The protein below binds the small molecule below.
Small molecule (SMILES): CC(=O)N[C@@H]1[C@@H](O)[C@H](O)[C@@H](CO)O[C@H]1O

Binding-site contacts:
Ligand atom O5 contacts residue ASN228 of chain 1.D at 2.4 Å (h-bond).
Ligand atom O7 contacts residue ASN228 of chain 1.D at 3.9 Å.
Ligand atom O7 contacts residue ARG203 of chain 1.D at 3.4 Å (salt-bridge).
Ligand atom C4 contacts residue ASN228 of chain 1.D at 4.2 Å.
Ligand atom C7 contacts residue GLN205 of chain 1.D at 3.8 Å.
Ligand atom C2 contacts residue GLN205 of chain 1.D at 3.3 Å.
Ligand atom C8 contacts residue ASN228 of chain 1.D at 3.8 Å.
Ligand atom N2 contacts residue ASN228 of chain 1.D at 2.9 Å (h-bond).
Ligand atom N2 contacts residue GLN205 of chain 1.D at 3.9 Å.
Ligand atom C5 contacts residue ASN228 of chain 1.D at 3.6 Å.
Ligand atom O5 contacts residue GLN207 of chain 1.D at 4.2 Å.
Ligand atom C1 contacts residue GLN205 of chain 1.D at 3.4 Å.
Ligand atom O7 contacts residue GLN205 of chain 1.D at 3.2 Å (h-bond).
Ligand atom C7 contacts residue ARG203 of chain 1.D at 4.4 Å.
Ligand atom C7 contacts residue ASN228 of chain 1.D at 3.5 Å.
Ligand atom O5 contacts residue GLN205 of chain 1.D at 3.7 Å.
Ligand atom C3 contacts residue ASN228 of chain 1.D at 3.8 Å.
Ligand atom C2 contacts residue ASN228 of chain 1.D at 2.4 Å.
Ligand atom C1 contacts residue ASN228 of chain 1.D at 1.4 Å.

Sequence of chain 1.D:
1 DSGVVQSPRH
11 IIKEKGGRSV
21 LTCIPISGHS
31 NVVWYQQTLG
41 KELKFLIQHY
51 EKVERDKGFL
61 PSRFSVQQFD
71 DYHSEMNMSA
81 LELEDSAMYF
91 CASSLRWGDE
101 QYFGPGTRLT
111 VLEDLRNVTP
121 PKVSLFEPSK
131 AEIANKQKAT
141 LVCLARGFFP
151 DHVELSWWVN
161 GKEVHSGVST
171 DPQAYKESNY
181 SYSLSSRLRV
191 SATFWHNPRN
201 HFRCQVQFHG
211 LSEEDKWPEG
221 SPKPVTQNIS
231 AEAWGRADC